Binding-site contacts:
Ligand atom C2 contacts residue ARG68 of chain 1.A at 3.9 Å.
Ligand atom O5 contacts residue SER262 of chain 1.A at 3.5 Å.
Ligand atom O4 contacts residue GLU70 of chain 1.A at 2.7 Å (salt-bridge).
Ligand atom C4 contacts residue TYR360 of chain 1.A at 4.2 Å (hydrophobic).
Ligand atom C2 contacts residue ASN64 of chain 1.A at 4.2 Å.
Ligand atom C4 contacts residue GLU70 of chain 1.A at 3.9 Å.
Ligand atom O1 contacts residue ARG357 of chain 1.A at 4.2 Å.
Ligand atom O5 contacts residue TYR360 of chain 1.A at 4.5 Å.
Ligand atom O3 contacts residue GLU70 of chain 1.A at 2.9 Å (salt-bridge).
Ligand atom C2 contacts residue HIS319 of chain 1.A at 4.5 Å.
Ligand atom O4 contacts residue ASP263 of chain 1.A at 3.8 Å.
Ligand atom C2 contacts residue ASP61 of chain 1.A at 3.6 Å.
Ligand atom C4 contacts residue ARG68 of chain 1.A at 4.4 Å.
Ligand atom O1 contacts residue LEU318 of chain 1.A at 4.0 Å.
Ligand atom C5 contacts residue ASP263 of chain 1.A at 4.0 Å.
Ligand atom O2 contacts residue ARG68 of chain 1.A at 4.2 Å.
Ligand atom C5 contacts residue SER262 of chain 1.A at 3.5 Å.
Ligand atom C1 contacts residue HIS319 of chain 1.A at 3.1 Å.
Ligand atom O3 contacts residue TYR359 of chain 1.A at 4.1 Å.
Ligand atom O2 contacts residue ASN64 of chain 1.A at 3.8 Å.
Ligand atom O4 contacts residue TYR360 of chain 1.A at 3.7 Å.
Ligand atom O2 contacts residue TYR360 of chain 1.A at 4.2 Å.
Ligand atom O3 contacts residue ARG68 of chain 1.A at 2.9 Å (salt-bridge).
Ligand atom C3 contacts residue ARG68 of chain 1.A at 3.9 Å.
Ligand atom C4 contacts residue ASP263 of chain 1.A at 4.2 Å.
Ligand atom O2 contacts residue ASP61 of chain 1.A at 2.7 Å (salt-bridge).
Ligand atom O1 contacts residue HIS319 of chain 1.A at 2.6 Å (h-bond).
Ligand atom O3 contacts residue ASP61 of chain 1.A at 3.5 Å (salt-bridge).
Ligand atom C3 contacts residue TYR359 of chain 1.A at 4.3 Å (hydrophobic).
Ligand atom C5 contacts residue TYR360 of chain 1.A at 3.9 Å (hydrophobic).
Ligand atom C3 contacts residue GLU70 of chain 1.A at 3.5 Å.
Ligand atom C3 contacts residue ASP61 of chain 1.A at 4.1 Å.
Ligand atom O4 contacts residue ARG266 of chain 1.A at 4.0 Å.
Ligand atom C1 contacts residue TYR360 of chain 1.A at 4.0 Å (hydrophobic).
Ligand atom O2 contacts residue TYR359 of chain 1.A at 3.6 Å.
Ligand atom C3 contacts residue TYR360 of chain 1.A at 3.9 Å (hydrophobic).
Ligand atom O5 contacts residue HIS319 of chain 1.A at 3.8 Å.

Sequence of chain 1.A:
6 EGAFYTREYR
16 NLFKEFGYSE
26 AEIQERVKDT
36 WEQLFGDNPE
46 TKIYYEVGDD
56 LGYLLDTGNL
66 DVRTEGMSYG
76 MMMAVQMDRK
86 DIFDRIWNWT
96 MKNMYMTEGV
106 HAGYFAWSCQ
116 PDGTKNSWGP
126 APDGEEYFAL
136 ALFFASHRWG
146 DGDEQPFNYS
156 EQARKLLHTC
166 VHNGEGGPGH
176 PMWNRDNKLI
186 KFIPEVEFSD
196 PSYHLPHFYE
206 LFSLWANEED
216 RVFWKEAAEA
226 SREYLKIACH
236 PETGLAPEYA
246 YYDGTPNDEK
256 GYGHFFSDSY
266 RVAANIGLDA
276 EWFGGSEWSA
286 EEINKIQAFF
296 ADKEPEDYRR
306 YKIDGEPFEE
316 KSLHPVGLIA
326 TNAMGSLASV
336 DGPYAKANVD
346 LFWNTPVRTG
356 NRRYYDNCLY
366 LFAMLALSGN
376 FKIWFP

A small-molecule ligand and the protein it binds are described below.
Small molecule (SMILES): O[C@@H]1[C@@H](O)[C@H](O)OC[C@H]1O